The protein below binds the small molecule below.
Small molecule (SMILES): CC(=O)N[C@@H]1[C@@H](O)[C@H](O)[C@@H](CO)O[C@H]1O

Binding-site contacts:
Ligand atom C8 contacts residue ASN59 of chain 1.A at 3.3 Å.
Ligand atom C2 contacts residue ASN59 of chain 1.A at 2.4 Å.
Ligand atom C3 contacts residue ASN59 of chain 1.A at 3.7 Å.
Ligand atom C7 contacts residue MET71 of chain 1.A at 4.3 Å (hydrophobic).
Ligand atom O5 contacts residue ASN59 of chain 1.A at 2.5 Å (h-bond).
Ligand atom C8 contacts residue MET71 of chain 1.A at 3.6 Å (hydrophobic).
Ligand atom C7 contacts residue ASN59 of chain 1.A at 3.1 Å.
Ligand atom O7 contacts residue ASN59 of chain 1.A at 4.0 Å.
Ligand atom O7 contacts residue LEU58 of chain 1.A at 4.4 Å.
Ligand atom N2 contacts residue ASN59 of chain 1.A at 2.7 Å (h-bond).
Ligand atom C5 contacts residue ASN59 of chain 1.A at 3.7 Å.
Ligand atom O7 contacts residue MET71 of chain 1.A at 4.1 Å.
Ligand atom C4 contacts residue ASN59 of chain 1.A at 4.3 Å.
Ligand atom C1 contacts residue ASN59 of chain 1.A at 1.4 Å.

Sequence of chain 1.A:
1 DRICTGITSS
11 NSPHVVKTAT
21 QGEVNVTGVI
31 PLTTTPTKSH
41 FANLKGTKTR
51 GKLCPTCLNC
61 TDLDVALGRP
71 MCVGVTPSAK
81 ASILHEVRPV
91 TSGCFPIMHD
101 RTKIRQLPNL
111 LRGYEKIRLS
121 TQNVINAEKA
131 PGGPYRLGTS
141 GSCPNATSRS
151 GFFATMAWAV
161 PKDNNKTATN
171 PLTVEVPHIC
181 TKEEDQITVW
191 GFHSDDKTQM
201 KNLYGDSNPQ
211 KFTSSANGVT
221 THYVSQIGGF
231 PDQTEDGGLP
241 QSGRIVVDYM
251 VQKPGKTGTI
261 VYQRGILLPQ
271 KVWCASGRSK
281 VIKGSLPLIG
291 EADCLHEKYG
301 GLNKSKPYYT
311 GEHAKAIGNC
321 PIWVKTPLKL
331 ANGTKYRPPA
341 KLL